Sequence of chain 1.A:
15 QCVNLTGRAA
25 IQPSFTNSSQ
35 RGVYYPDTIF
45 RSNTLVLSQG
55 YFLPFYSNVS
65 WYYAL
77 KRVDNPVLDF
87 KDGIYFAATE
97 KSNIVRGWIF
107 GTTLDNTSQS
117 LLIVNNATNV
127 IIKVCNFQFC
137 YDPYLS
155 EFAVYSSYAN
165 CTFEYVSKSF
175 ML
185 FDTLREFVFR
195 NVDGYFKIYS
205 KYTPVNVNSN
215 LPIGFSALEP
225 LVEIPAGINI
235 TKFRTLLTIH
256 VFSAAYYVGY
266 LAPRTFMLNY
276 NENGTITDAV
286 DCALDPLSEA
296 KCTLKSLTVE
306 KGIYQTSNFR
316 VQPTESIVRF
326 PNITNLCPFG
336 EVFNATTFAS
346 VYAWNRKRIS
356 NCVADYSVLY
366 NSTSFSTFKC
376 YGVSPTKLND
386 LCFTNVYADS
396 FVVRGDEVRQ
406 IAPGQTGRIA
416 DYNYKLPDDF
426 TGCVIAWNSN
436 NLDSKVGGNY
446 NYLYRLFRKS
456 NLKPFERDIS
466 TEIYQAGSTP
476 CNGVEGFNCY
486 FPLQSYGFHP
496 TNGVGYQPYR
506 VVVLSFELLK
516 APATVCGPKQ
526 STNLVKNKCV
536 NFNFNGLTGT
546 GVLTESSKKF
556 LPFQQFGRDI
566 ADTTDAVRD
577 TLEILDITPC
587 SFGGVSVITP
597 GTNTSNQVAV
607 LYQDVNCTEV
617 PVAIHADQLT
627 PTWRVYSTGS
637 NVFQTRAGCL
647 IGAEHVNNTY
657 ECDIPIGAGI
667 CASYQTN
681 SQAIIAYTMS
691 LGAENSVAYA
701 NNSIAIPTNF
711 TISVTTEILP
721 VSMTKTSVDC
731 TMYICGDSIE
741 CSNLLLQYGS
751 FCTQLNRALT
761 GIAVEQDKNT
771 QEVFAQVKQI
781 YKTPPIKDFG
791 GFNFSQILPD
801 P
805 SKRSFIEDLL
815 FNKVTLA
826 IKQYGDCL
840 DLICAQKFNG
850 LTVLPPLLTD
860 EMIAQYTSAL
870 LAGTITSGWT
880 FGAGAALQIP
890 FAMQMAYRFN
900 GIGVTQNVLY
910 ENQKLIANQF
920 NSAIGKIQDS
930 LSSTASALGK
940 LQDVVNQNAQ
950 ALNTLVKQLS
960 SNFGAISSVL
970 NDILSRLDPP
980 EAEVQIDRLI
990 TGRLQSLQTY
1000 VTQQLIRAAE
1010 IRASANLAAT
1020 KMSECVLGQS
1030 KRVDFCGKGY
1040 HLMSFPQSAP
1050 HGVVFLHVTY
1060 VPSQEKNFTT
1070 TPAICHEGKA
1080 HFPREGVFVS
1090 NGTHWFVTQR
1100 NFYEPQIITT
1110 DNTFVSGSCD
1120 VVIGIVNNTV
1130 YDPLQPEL

Binding-site contacts:
Ligand atom C3 contacts residue ASN18 of chain 1.A at 3.8 Å.
Ligand atom C1 contacts residue TYR137 of chain 1.A at 3.7 Å (hydrophobic).
Ligand atom C7 contacts residue CYS16 of chain 1.A at 4.1 Å (hydrophobic).
Ligand atom C6 contacts residue TYR137 of chain 1.A at 4.1 Å (hydrophobic).
Ligand atom N2 contacts residue ASN18 of chain 1.A at 2.9 Å (h-bond).
Ligand atom C4 contacts residue ASN18 of chain 1.A at 4.2 Å.
Ligand atom C7 contacts residue ASN18 of chain 1.A at 3.8 Å.
Ligand atom C8 contacts residue ASN18 of chain 1.A at 4.2 Å.
Ligand atom O5 contacts residue ASN18 of chain 1.A at 2.3 Å (h-bond).
Ligand atom O7 contacts residue CYS16 of chain 1.A at 2.9 Å (h-bond).
Ligand atom C2 contacts residue ASN18 of chain 1.A at 2.5 Å.
Ligand atom O5 contacts residue TYR137 of chain 1.A at 3.7 Å.
Ligand atom C1 contacts residue ASN18 of chain 1.A at 1.4 Å.
Ligand atom O6 contacts residue TYR137 of chain 1.A at 3.3 Å.
Ligand atom C5 contacts residue ASN18 of chain 1.A at 3.7 Å.
Ligand atom C5 contacts residue TYR137 of chain 1.A at 3.7 Å (hydrophobic).
Ligand atom O7 contacts residue VAL17 of chain 1.A at 4.0 Å.

The small molecule below binds the protein below.
Small molecule (SMILES): CC(=O)N[C@@H]1[C@@H](O)[C@H](O)[C@@H](CO)O[C@H]1O